Sequence of chain 1.A:
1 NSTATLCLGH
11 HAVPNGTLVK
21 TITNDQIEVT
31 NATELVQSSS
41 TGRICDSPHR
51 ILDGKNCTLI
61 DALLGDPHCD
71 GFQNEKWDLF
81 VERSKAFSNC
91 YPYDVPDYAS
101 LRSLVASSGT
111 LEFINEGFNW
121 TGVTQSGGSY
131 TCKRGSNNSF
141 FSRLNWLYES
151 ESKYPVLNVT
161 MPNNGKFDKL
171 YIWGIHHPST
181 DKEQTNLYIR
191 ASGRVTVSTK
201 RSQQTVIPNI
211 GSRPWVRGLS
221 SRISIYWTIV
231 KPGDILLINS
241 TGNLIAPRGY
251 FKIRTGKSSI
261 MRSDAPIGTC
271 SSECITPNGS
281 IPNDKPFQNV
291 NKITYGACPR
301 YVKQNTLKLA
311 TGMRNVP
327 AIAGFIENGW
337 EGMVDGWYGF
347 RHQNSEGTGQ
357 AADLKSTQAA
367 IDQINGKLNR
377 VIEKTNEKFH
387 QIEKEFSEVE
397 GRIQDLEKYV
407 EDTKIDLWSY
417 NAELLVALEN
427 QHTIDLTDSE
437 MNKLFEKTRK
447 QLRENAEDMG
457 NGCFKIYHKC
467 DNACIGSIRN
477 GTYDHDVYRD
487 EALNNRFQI

The small molecule below binds the protein below.
Small molecule (SMILES): CC(=O)N[C@H]1[C@H](O[C@H]2[C@H](O)[C@@H](NC(C)=O)CO[C@@H]2CO)O[C@H](CO)[C@@H](O[C@@H]2O[C@H](CO)[C@@H](O)[C@H](O)[C@@H]2O)[C@@H]1O

Binding-site contacts:
Ligand atom C5 contacts residue ASN119 of chain 1.A at 3.7 Å.
Ligand atom O6 contacts residue THR121 of chain 1.A at 4.0 Å.
Ligand atom C7 contacts residue ASN119 of chain 1.A at 3.7 Å.
Ligand atom O5 contacts residue ASN119 of chain 1.A at 2.4 Å (h-bond).
Ligand atom C3 contacts residue ASN119 of chain 1.A at 3.8 Å.
Ligand atom C1 contacts residue THR121 of chain 1.A at 3.5 Å.
Ligand atom C6 contacts residue THR121 of chain 1.A at 3.2 Å.
Ligand atom O5 contacts residue THR121 of chain 1.A at 2.9 Å (h-bond).
Ligand atom N2 contacts residue ASN119 of chain 1.A at 2.8 Å (h-bond).
Ligand atom C4 contacts residue ASN119 of chain 1.A at 4.3 Å.
Ligand atom C1 contacts residue ASN119 of chain 1.A at 1.4 Å.
Ligand atom O7 contacts residue ASN119 of chain 1.A at 4.1 Å.
Ligand atom C2 contacts residue ASN119 of chain 1.A at 2.5 Å.
Ligand atom C5 contacts residue THR121 of chain 1.A at 3.0 Å.